A protein and the small-molecule ligand that binds it are described below.
Small molecule (SMILES): Nc1ncnc2c1N1CN2[C@H]2C[C@]3(OP3(O)(O)OC[C@H]3OCC[C@@H]3O[P](=O)(O)OC[C@H]3O[C@@H]1C[C@@H]3O)[C@@H](CO[P](=O)(O)O[C@H]1CCO[C@@H]1COP(=O)=O)O2

Sequence of chain 6.A:
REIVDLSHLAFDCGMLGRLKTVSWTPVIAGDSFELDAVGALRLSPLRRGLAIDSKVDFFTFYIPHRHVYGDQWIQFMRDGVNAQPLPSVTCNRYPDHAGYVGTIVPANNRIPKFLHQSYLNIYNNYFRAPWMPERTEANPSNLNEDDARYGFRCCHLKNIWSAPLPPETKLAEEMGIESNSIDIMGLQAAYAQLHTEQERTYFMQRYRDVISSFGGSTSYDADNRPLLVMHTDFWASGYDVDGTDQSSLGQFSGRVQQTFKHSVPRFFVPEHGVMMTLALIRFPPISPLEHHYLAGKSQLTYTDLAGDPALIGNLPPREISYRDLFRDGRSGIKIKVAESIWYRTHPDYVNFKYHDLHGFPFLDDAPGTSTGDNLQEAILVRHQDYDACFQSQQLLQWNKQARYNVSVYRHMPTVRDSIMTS

Binding-site contacts:
Ligand atom C4 contacts residue ARG425 of chain 7.A at 3.6 Å.
Ligand atom C5' contacts residue TYR31 of chain 6.C at 2.9 Å (hydrophobic).
Ligand atom OP1 contacts residue ARG28 of chain 6.C at 3.2 Å (salt-bridge).
Ligand atom OP1 contacts residue GLY34 of chain 6.C at 3.8 Å.
Ligand atom N1 contacts residue GLU208 of chain 6.A at 1.5 Å (salt-bridge).
Ligand atom N6 contacts residue GLU208 of chain 6.A at 3.4 Å (salt-bridge).
Ligand atom C2 contacts residue GLU208 of chain 6.A at 1.6 Å.
Ligand atom C5' contacts residue DC1 of chain 6.H at 2.3 Å.
Ligand atom C2 contacts residue ARG425 of chain 7.A at 3.1 Å.
Ligand atom O5' contacts residue DC1 of chain 6.H at 2.6 Å.
Ligand atom O4' contacts residue PHE212 of chain 6.A at 3.4 Å.
Ligand atom P contacts residue DC1 of chain 6.H at 2.5 Å.
Ligand atom OP2 contacts residue ARG425 of chain 7.A at 3.8 Å.
Ligand atom C3' contacts residue DC1 of chain 6.E at 2.9 Å.
Ligand atom N1 contacts residue ARG425 of chain 7.A at 3.6 Å (salt-bridge).
Ligand atom C5' contacts residue ARG28 of chain 6.C at 3.1 Å.
Ligand atom O3' contacts residue THR423 of chain 7.A at 3.8 Å.
Ligand atom O3' contacts residue ARG425 of chain 7.A at 3.8 Å.
Ligand atom C2' contacts residue DC1 of chain 6.E at 2.2 Å.
Ligand atom P contacts residue ARG425 of chain 7.A at 3.5 Å.
Ligand atom N3 contacts residue PHE212 of chain 6.A at 2.9 Å.
Ligand atom C1' contacts residue DC1 of chain 6.E at 3.6 Å.
Ligand atom C2 contacts residue PHE212 of chain 6.A at 3.8 Å (hydrophobic).
Ligand atom O5' contacts residue ARG28 of chain 6.C at 3.4 Å.
Ligand atom O4' contacts residue ARG425 of chain 7.A at 3.7 Å.
Ligand atom C4 contacts residue GLU208 of chain 6.A at 3.4 Å.
Ligand atom O5' contacts residue ARG425 of chain 7.A at 2.8 Å.
Ligand atom N3 contacts residue ARG425 of chain 7.A at 3.1 Å (salt-bridge).
Ligand atom O3' contacts residue DC1 of chain 6.E at 3.3 Å.
Ligand atom O3' contacts residue ARG28 of chain 6.C at 3.5 Å (salt-bridge).
Ligand atom N3 contacts residue GLU208 of chain 6.A at 2.7 Å (salt-bridge).
Ligand atom OP2 contacts residue ASP426 of chain 7.A at 2.8 Å (salt-bridge).
Ligand atom OP2 contacts residue THR423 of chain 7.A at 2.9 Å.
Ligand atom OP2 contacts residue DC1 of chain 6.H at 2.0 Å.
Ligand atom O5' contacts residue TYR31 of chain 6.C at 3.4 Å (h-bond).
Ligand atom C6 contacts residue GLU208 of chain 6.A at 2.6 Å.
Ligand atom C1' contacts residue ALA27 of chain 6.C at 3.8 Å (hydrophobic).
Ligand atom C4' contacts residue DC1 of chain 6.H at 2.8 Å.
Ligand atom C5 contacts residue GLU208 of chain 6.A at 3.4 Å.
Ligand atom C1' contacts residue PHE212 of chain 6.A at 3.5 Å (hydrophobic).

Sequence of chain 7.A:
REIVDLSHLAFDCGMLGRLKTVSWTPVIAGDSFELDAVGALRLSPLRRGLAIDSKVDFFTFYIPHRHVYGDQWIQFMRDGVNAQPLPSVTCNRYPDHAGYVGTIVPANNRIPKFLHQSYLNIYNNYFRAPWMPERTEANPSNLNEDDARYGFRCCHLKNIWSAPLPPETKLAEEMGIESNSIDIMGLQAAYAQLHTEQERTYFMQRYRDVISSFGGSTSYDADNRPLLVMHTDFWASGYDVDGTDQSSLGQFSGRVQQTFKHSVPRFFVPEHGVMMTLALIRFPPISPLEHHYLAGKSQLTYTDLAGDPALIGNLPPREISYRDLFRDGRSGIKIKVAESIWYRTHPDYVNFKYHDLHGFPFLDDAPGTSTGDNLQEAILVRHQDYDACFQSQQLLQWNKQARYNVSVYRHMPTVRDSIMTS

Sequence of chain 6.C:
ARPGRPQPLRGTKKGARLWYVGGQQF